Binding-site contacts:
Ligand atom O3 contacts residue THR1 of chain 1.V at 2.3 Å (h-bond).
Ligand atom C7 contacts residue GLY47 of chain 1.V at 3.9 Å.
Ligand atom C17 contacts residue SER129 of chain 1.V at 3.8 Å.
Ligand atom C23 contacts residue TYR97 of chain 1.V at 3.8 Å (hydrophobic).
Ligand atom C7 contacts residue GLY45 of chain 1.V at 3.7 Å.
Ligand atom C16 contacts residue TYR33 of chain 1.L at 3.9 Å (hydrophobic).
Ligand atom C1 contacts residue ALA46 of chain 1.V at 4.0 Å (hydrophobic).
Ligand atom O10 contacts residue THR1 of chain 1.V at 2.3 Å (h-bond).
Ligand atom C7 contacts residue THR1 of chain 1.V at 3.5 Å.
Ligand atom O3 contacts residue GLY47 of chain 1.V at 2.6 Å (h-bond).
Ligand atom C18 contacts residue SER129 of chain 1.V at 4.0 Å.
Ligand atom C14 contacts residue THR1 of chain 1.V at 4.1 Å.
Ligand atom C17 contacts residue TYR33 of chain 1.L at 3.8 Å (hydrophobic).
Ligand atom C4 contacts residue THR1 of chain 1.V at 2.4 Å.
Ligand atom C6 contacts residue ALA49 of chain 1.V at 3.9 Å (hydrophobic).
Ligand atom C5 contacts residue LYS33 of chain 1.V at 3.8 Å.
Ligand atom C15 contacts residue SER129 of chain 1.V at 3.6 Å.
Ligand atom C1 contacts residue THR1 of chain 1.V at 1.3 Å.
Ligand atom O19 contacts residue SER129 of chain 1.V at 3.0 Å (h-bond).
Ligand atom O19 contacts residue THR1 of chain 1.V at 3.2 Å (h-bond).
Ligand atom O19 contacts residue GLY128 of chain 1.V at 3.8 Å.
Ligand atom C1 contacts residue GLY47 of chain 1.V at 3.7 Å.
Ligand atom C16 contacts residue GLY168 of chain 1.V at 4.0 Å.
Ligand atom C15 contacts residue THR1 of chain 1.V at 4.1 Å.
Ligand atom O10 contacts residue ARG19 of chain 1.V at 3.4 Å (salt-bridge).
Ligand atom C22 contacts residue GLY47 of chain 1.V at 4.0 Å.
Ligand atom O10 contacts residue LYS33 of chain 1.V at 3.4 Å (salt-bridge).
Ligand atom C5 contacts residue THR1 of chain 1.V at 2.8 Å.
Ligand atom C9 contacts residue THR1 of chain 1.V at 2.8 Å.
Ligand atom O27 contacts residue GLY128 of chain 1.V at 3.8 Å.
Ligand atom C18 contacts residue THR1 of chain 1.V at 4.0 Å.
Ligand atom C11 contacts residue THR1 of chain 1.V at 3.5 Å.
Ligand atom C4 contacts residue GLY47 of chain 1.V at 3.4 Å.
Ligand atom C6 contacts residue SER20 of chain 1.V at 3.6 Å.
Ligand atom O27 contacts residue SER129 of chain 1.V at 3.7 Å.
Ligand atom O12 contacts residue GLY47 of chain 1.V at 3.9 Å.
Ligand atom C16 contacts residue THR21 of chain 1.V at 3.5 Å.
Ligand atom N13 contacts residue THR1 of chain 1.V at 3.4 Å (h-bond).
Ligand atom O3 contacts residue ALA46 of chain 1.V at 3.0 Å.
Ligand atom O10 contacts residue GLY168 of chain 1.V at 3.9 Å.

A small-molecule ligand and the protein it binds are described below.
Small molecule (SMILES): CC[C@H](C)[C@H](NC(=O)[C@@H](NC(=O)[C@H](O)[C@@H](C=O)C(C)C)C(C)C)C(=O)O

Sequence of chain 1.V:
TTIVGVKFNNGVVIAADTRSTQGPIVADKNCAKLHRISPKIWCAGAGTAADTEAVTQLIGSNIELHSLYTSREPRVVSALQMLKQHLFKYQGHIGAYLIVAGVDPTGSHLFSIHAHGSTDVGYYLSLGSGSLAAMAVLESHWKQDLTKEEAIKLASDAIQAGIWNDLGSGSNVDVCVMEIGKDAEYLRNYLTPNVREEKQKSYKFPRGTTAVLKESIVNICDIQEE

Sequence of chain 1.L:
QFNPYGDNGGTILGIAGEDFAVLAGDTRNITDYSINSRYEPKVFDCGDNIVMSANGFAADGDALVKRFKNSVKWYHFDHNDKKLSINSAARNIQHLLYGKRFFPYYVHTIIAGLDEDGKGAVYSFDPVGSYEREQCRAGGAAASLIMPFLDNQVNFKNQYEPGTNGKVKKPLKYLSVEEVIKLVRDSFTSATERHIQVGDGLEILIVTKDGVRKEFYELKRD